Sequence of chain 1.A:
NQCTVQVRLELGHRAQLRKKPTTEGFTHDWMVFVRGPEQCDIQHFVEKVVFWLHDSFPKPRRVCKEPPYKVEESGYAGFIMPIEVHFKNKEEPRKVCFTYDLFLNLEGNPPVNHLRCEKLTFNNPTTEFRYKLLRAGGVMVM

Binding-site contacts:
Ligand atom C13 contacts residue SER77 of chain 1.A at 3.2 Å.
Ligand atom C17 contacts residue GLU76 of chain 1.A at 3.5 Å.
Ligand atom C7 contacts residue SER59 of chain 1.A at 3.5 Å.
Ligand atom O contacts residue PHE60 of chain 1.A at 3.6 Å.
Ligand atom C14 contacts residue GLU76 of chain 1.A at 3.5 Å.
Ligand atom O contacts residue GLY78 of chain 1.A at 3.3 Å.
Ligand atom C19 contacts residue PHE29 of chain 1.A at 3.2 Å (hydrophobic).
Ligand atom C12 contacts residue PHE29 of chain 1.A at 3.4 Å (hydrophobic).
Ligand atom C20 contacts residue PHE60 of chain 1.A at 3.2 Å (hydrophobic).
Ligand atom C4 contacts residue TYR79 of chain 1.A at 3.6 Å (hydrophobic).
Ligand atom C11 contacts residue PHE29 of chain 1.A at 3.5 Å (hydrophobic).
Ligand atom C16 contacts residue GLU76 of chain 1.A at 3.4 Å.
Ligand atom C20 contacts residue SER77 of chain 1.A at 3.6 Å.
Ligand atom N contacts residue SER59 of chain 1.A at 2.7 Å (h-bond).
Ligand atom N3 contacts residue GLU76 of chain 1.A at 3.3 Å (salt-bridge).
Ligand atom N3 contacts residue SER77 of chain 1.A at 2.6 Å (h-bond).
Ligand atom C5 contacts residue SER59 of chain 1.A at 3.0 Å.
Ligand atom C5 contacts residue TYR79 of chain 1.A at 3.1 Å (hydrophobic).
Ligand atom C7 contacts residue PHE60 of chain 1.A at 3.6 Å (hydrophobic).
Ligand atom N2 contacts residue GLU76 of chain 1.A at 2.7 Å (salt-bridge).
Ligand atom C4 contacts residue SER59 of chain 1.A at 3.4 Å.
Ligand atom C3 contacts residue ALA80 of chain 1.A at 3.2 Å (hydrophobic).
Ligand atom O contacts residue TYR79 of chain 1.A at 3.1 Å (h-bond).
Ligand atom C7 contacts residue TYR79 of chain 1.A at 3.7 Å (hydrophobic).
Ligand atom C20 contacts residue PHE29 of chain 1.A at 3.6 Å (hydrophobic).
Ligand atom C9 contacts residue SER59 of chain 1.A at 3.2 Å.
Ligand atom C19 contacts residue PHE60 of chain 1.A at 3.3 Å (hydrophobic).
Ligand atom N1 contacts residue PHE29 of chain 1.A at 3.4 Å.
Ligand atom N contacts residue TYR79 of chain 1.A at 3.5 Å (h-bond).
Ligand atom C2 contacts residue GLY81 of chain 1.A at 3.6 Å.
Ligand atom C6 contacts residue HIS57 of chain 1.A at 3.5 Å.
Ligand atom C18 contacts residue GLU76 of chain 1.A at 3.3 Å.
Ligand atom C19 contacts residue SER77 of chain 1.A at 3.4 Å.
Ligand atom C8 contacts residue SER59 of chain 1.A at 3.5 Å.
Ligand atom C10 contacts residue SER59 of chain 1.A at 3.4 Å.
Ligand atom N3 contacts residue PHE60 of chain 1.A at 3.4 Å.
Ligand atom C2 contacts residue ALA80 of chain 1.A at 3.4 Å (hydrophobic).
Ligand atom C13 contacts residue GLU76 of chain 1.A at 3.2 Å.
Ligand atom C12 contacts residue GLU76 of chain 1.A at 3.4 Å.
Ligand atom N3 contacts residue PHE29 of chain 1.A at 3.3 Å.

A protein and the small-molecule ligand that binds it are described below.
Small molecule (SMILES): Cc1ccc(C(=O)Nc2ccc3nc(CN4CCCCC4)[nH]c3c2)cc1I